Binding-site contacts:
Ligand atom N2 contacts residue ASN67 of chain 31.A at 2.9 Å (h-bond).
Ligand atom C5 contacts residue ASN67 of chain 31.A at 3.7 Å.
Ligand atom C2 contacts residue ASN67 of chain 31.A at 2.5 Å.
Ligand atom C1 contacts residue ASN67 of chain 31.A at 1.4 Å.
Ligand atom C3 contacts residue ASN67 of chain 31.A at 3.8 Å.
Ligand atom C8 contacts residue ASN67 of chain 31.A at 4.2 Å.
Ligand atom O5 contacts residue ASN67 of chain 31.A at 2.4 Å (h-bond).
Ligand atom C4 contacts residue ASN67 of chain 31.A at 4.2 Å.
Ligand atom O7 contacts residue ASN67 of chain 31.A at 4.1 Å.
Ligand atom C8 contacts residue PHE90 of chain 31.A at 3.9 Å (hydrophobic).
Ligand atom C8 contacts residue MET118 of chain 31.A at 4.3 Å (hydrophobic).
Ligand atom C7 contacts residue ASN67 of chain 31.A at 3.7 Å.

Sequence of chain 31.A:
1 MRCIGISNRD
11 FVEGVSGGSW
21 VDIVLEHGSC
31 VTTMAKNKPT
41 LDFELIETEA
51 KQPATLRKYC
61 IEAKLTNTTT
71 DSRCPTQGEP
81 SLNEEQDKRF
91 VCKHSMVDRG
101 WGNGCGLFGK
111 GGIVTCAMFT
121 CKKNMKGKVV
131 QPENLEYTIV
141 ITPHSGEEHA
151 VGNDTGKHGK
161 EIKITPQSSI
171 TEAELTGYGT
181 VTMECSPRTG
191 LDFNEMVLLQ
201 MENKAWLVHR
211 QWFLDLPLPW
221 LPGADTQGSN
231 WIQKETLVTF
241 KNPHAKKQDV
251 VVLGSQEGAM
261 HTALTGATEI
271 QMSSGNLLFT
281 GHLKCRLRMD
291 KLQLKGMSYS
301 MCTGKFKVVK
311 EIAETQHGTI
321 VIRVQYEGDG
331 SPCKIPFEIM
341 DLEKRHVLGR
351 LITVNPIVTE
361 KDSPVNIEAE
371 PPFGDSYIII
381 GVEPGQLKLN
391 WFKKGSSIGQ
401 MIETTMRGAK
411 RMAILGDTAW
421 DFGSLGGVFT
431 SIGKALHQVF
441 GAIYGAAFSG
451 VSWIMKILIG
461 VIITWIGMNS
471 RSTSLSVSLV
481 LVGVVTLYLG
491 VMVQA

This protein binds this small molecule.
Small molecule (SMILES): CC(=O)N[C@@H]1[C@@H](O)[C@H](O)[C@@H](CO)O[C@H]1O